Sequence of chain 1.A:
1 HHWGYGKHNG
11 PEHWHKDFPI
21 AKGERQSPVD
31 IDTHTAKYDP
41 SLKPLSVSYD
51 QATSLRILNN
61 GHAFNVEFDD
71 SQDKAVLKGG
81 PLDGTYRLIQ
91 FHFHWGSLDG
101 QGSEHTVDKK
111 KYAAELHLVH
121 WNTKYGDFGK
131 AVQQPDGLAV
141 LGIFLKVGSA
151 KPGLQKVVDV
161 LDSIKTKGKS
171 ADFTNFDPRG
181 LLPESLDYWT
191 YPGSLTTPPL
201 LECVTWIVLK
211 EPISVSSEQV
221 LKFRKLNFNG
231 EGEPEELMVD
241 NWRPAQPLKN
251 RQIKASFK

The small molecule below binds the protein below.
Small molecule (SMILES): C[C@H](NC(=O)c1ccc(Cl)c(S(N)(=O)=O)c1)c1ccccc1O

Binding-site contacts:
Ligand atom C3 contacts residue PRO152 of chain 1.A at 4.5 Å (hydrophobic).
Ligand atom C2 contacts residue GLY153 of chain 1.A at 4.1 Å.
Ligand atom C12 contacts residue LYS156 of chain 1.A at 4.0 Å.
Ligand atom O1 contacts residue GLY153 of chain 1.A at 3.7 Å.
Ligand atom C9 contacts residue PRO152 of chain 1.A at 3.3 Å (hydrophobic).
Ligand atom C2 contacts residue PRO152 of chain 1.A at 4.1 Å (hydrophobic).
Ligand atom C contacts residue PRO152 of chain 1.A at 3.6 Å (hydrophobic).
Ligand atom O11 contacts residue GLN155 of chain 1.A at 3.3 Å.
Ligand atom C11 contacts residue LYS156 of chain 1.A at 3.6 Å.
Ligand atom N8 contacts residue PRO152 of chain 1.A at 3.5 Å (h-bond).
Ligand atom C16 contacts residue PRO152 of chain 1.A at 3.4 Å (hydrophobic).
Ligand atom O1 contacts residue PRO152 of chain 1.A at 4.2 Å.
Ligand atom O7 contacts residue PRO152 of chain 1.A at 3.6 Å (h-bond).
Ligand atom O2 contacts residue GLY180 of chain 1.A at 4.2 Å.
Ligand atom C16 contacts residue GLN155 of chain 1.A at 3.6 Å.
Ligand atom O7 contacts residue GLY153 of chain 1.A at 4.1 Å.
Ligand atom C9 contacts residue GLN155 of chain 1.A at 4.2 Å.
Ligand atom O11 contacts residue LYS156 of chain 1.A at 3.5 Å.
Ligand atom O11 contacts residue ASP159 of chain 1.A at 4.2 Å.
Ligand atom C10 contacts residue LYS156 of chain 1.A at 4.2 Å.